Sequence of chain 1.A:
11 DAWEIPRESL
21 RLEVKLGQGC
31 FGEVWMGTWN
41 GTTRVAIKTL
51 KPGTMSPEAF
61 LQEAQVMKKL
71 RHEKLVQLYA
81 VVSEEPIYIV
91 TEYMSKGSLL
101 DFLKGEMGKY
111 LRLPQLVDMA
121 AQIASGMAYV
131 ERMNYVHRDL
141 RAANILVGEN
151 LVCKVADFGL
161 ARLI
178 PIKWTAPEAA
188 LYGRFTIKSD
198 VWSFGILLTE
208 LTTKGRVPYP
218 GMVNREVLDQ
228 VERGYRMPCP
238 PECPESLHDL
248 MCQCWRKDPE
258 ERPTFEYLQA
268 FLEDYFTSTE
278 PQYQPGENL

Binding-site contacts:
Ligand atom C2 contacts residue LEU26 of chain 1.A at 4.2 Å (hydrophobic).
Ligand atom N1 contacts residue MET94 of chain 1.A at 2.9 Å (h-bond).
Ligand atom N1 contacts residue LEU146 of chain 1.A at 4.5 Å.
Ligand atom NAL contacts residue SER98 of chain 1.A at 4.1 Å.
Ligand atom NAA contacts residue MET94 of chain 1.A at 4.0 Å.
Ligand atom C6 contacts residue GLU92 of chain 1.A at 4.0 Å.
Ligand atom C4 contacts residue LEU26 of chain 1.A at 4.4 Å (hydrophobic).
Ligand atom N1 contacts residue ALA46 of chain 1.A at 3.8 Å.
Ligand atom NAA contacts residue ALA46 of chain 1.A at 3.3 Å.
Ligand atom NAA contacts residue TYR93 of chain 1.A at 4.3 Å.
Ligand atom CAD contacts residue SER98 of chain 1.A at 4.1 Å.
Ligand atom NAK contacts residue LEU146 of chain 1.A at 4.4 Å.
Ligand atom C4 contacts residue LEU146 of chain 1.A at 4.3 Å (hydrophobic).
Ligand atom C6 contacts residue MET94 of chain 1.A at 3.9 Å (hydrophobic).
Ligand atom C5 contacts residue LEU146 of chain 1.A at 3.7 Å (hydrophobic).
Ligand atom C6 contacts residue ALA46 of chain 1.A at 3.4 Å (hydrophobic).
Ligand atom NAA contacts residue VAL76 of chain 1.A at 4.3 Å.
Ligand atom C6 contacts residue LEU146 of chain 1.A at 3.7 Å (hydrophobic).
Ligand atom N1 contacts residue GLU92 of chain 1.A at 4.2 Å.
Ligand atom CAE contacts residue ALA143 of chain 1.A at 4.3 Å (hydrophobic).
Ligand atom NAL contacts residue ASP101 of chain 1.A at 4.0 Å.
Ligand atom NAK contacts residue VAL34 of chain 1.A at 3.8 Å.
Ligand atom CAE contacts residue SER98 of chain 1.A at 3.9 Å.
Ligand atom CAC contacts residue VAL34 of chain 1.A at 4.2 Å (hydrophobic).
Ligand atom C2 contacts residue MET94 of chain 1.A at 3.1 Å (hydrophobic).
Ligand atom NAQ contacts residue VAL34 of chain 1.A at 4.0 Å.
Ligand atom C2 contacts residue TYR93 of chain 1.A at 3.6 Å (hydrophobic).
Ligand atom NAA contacts residue GLU92 of chain 1.A at 3.0 Å (salt-bridge).
Ligand atom C5 contacts residue ALA46 of chain 1.A at 4.0 Å (hydrophobic).
Ligand atom CAP contacts residue LEU146 of chain 1.A at 4.4 Å (hydrophobic).
Ligand atom NAA contacts residue LEU146 of chain 1.A at 3.7 Å.
Ligand atom N3 contacts residue LEU26 of chain 1.A at 3.8 Å.
Ligand atom CAC contacts residue LEU146 of chain 1.A at 3.7 Å (hydrophobic).
Ligand atom CAF contacts residue LEU26 of chain 1.A at 4.1 Å (hydrophobic).
Ligand atom CAD contacts residue ASP101 of chain 1.A at 3.6 Å.
Ligand atom C4 contacts residue VAL34 of chain 1.A at 4.5 Å (hydrophobic).
Ligand atom CAH contacts residue VAL34 of chain 1.A at 4.3 Å (hydrophobic).
Ligand atom N3 contacts residue MET94 of chain 1.A at 4.1 Å.
Ligand atom N1 contacts residue TYR93 of chain 1.A at 3.7 Å.
Ligand atom NAA contacts residue THR91 of chain 1.A at 3.7 Å.

The small molecule below binds the protein below.
Small molecule (SMILES): Nc1ncnc2c1cnn2CC1CCNCC1